A protein and the small-molecule ligand that binds it are described below.
Small molecule (SMILES): OC[C@H]1O[C@H](O[C@H]2[C@H](O)[C@@H](O)[C@@H](O)O[C@@H]2CO)[C@H](O)[C@@H](O)[C@@H]1O

Sequence of chain 1.B:
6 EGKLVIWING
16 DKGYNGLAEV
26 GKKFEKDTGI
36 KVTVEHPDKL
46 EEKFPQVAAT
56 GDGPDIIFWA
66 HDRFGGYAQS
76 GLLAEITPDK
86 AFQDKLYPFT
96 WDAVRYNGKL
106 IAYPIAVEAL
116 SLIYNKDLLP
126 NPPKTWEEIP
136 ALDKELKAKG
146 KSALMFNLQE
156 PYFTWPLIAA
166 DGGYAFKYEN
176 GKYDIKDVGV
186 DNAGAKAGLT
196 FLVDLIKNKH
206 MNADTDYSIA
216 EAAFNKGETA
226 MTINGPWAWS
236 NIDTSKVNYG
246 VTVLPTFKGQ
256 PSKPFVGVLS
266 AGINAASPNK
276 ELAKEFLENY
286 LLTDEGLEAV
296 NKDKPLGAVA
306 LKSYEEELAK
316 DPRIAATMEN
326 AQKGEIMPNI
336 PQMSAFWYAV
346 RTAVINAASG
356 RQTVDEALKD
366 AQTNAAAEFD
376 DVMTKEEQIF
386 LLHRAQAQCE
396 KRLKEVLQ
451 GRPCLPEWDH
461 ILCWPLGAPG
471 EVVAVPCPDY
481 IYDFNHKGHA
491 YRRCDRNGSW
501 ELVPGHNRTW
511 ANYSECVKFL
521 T

Binding-site contacts:
Ligand atom C6 contacts residue GLU155 of chain 1.B at 3.4 Å.
Ligand atom O3 contacts residue ARG68 of chain 1.B at 2.9 Å (salt-bridge).
Ligand atom C4 contacts residue TYR157 of chain 1.B at 3.9 Å (hydrophobic).
Ligand atom C6 contacts residue TYR157 of chain 1.B at 3.8 Å (hydrophobic).
Ligand atom O3 contacts residue ALA65 of chain 1.B at 3.3 Å.
Ligand atom C4 contacts residue ARG68 of chain 1.B at 3.8 Å.
Ligand atom O3 contacts residue TRP342 of chain 1.B at 3.9 Å.
Ligand atom C2 contacts residue GLU113 of chain 1.B at 3.4 Å.
Ligand atom C1 contacts residue TYR157 of chain 1.B at 3.6 Å (hydrophobic).
Ligand atom O2 contacts residue ASP67 of chain 1.B at 2.7 Å (salt-bridge).
Ligand atom O2 contacts residue TRP64 of chain 1.B at 3.3 Å (h-bond).
Ligand atom O4 contacts residue ARG68 of chain 1.B at 2.8 Å (salt-bridge).
Ligand atom O4 contacts residue ARG346 of chain 1.B at 3.3 Å (salt-bridge).
Ligand atom O3 contacts residue ASP67 of chain 1.B at 2.8 Å (salt-bridge).
Ligand atom O6 contacts residue PHE158 of chain 1.B at 3.6 Å.
Ligand atom C1 contacts residue ASP16 of chain 1.B at 3.6 Å.
Ligand atom O2 contacts residue ALA65 of chain 1.B at 3.5 Å.
Ligand atom C2 contacts residue ASP67 of chain 1.B at 3.4 Å.
Ligand atom C6 contacts residue PRO156 of chain 1.B at 3.8 Å (hydrophobic).
Ligand atom O6 contacts residue TYR157 of chain 1.B at 3.0 Å (h-bond).
Ligand atom O6 contacts residue GLU155 of chain 1.B at 2.8 Å (salt-bridge).
Ligand atom O2 contacts residue GLU113 of chain 1.B at 2.8 Å (salt-bridge).
Ligand atom C6 contacts residue TRP342 of chain 1.B at 3.6 Å (hydrophobic).
Ligand atom C1 contacts residue LYS17 of chain 1.B at 3.5 Å.
Ligand atom O2 contacts residue LYS17 of chain 1.B at 2.7 Å (salt-bridge).
Ligand atom C6 contacts residue ARG346 of chain 1.B at 3.7 Å.
Ligand atom C1 contacts residue TRP232 of chain 1.B at 3.7 Å (hydrophobic).
Ligand atom O1 contacts residue ASN14 of chain 1.B at 3.6 Å (h-bond).
Ligand atom C3 contacts residue TRP64 of chain 1.B at 3.5 Å (hydrophobic).
Ligand atom O3 contacts residue TRP64 of chain 1.B at 3.1 Å (h-bond).
Ligand atom C2 contacts residue LYS17 of chain 1.B at 3.7 Å.
Ligand atom C3 contacts residue ASP67 of chain 1.B at 3.6 Å.
Ligand atom C6 contacts residue PHE158 of chain 1.B at 3.8 Å (hydrophobic).
Ligand atom C2 contacts residue TRP232 of chain 1.B at 3.9 Å (hydrophobic).
Ligand atom O3 contacts residue GLU113 of chain 1.B at 3.9 Å.
Ligand atom O5 contacts residue TYR157 of chain 1.B at 3.2 Å.
Ligand atom O6 contacts residue PRO156 of chain 1.B at 3.2 Å.
Ligand atom O1 contacts residue ASP16 of chain 1.B at 2.7 Å (salt-bridge).
Ligand atom O1 contacts residue LYS17 of chain 1.B at 2.7 Å (salt-bridge).
Ligand atom C4 contacts residue TRP342 of chain 1.B at 3.6 Å (hydrophobic).